Sequence of chain 1.A:
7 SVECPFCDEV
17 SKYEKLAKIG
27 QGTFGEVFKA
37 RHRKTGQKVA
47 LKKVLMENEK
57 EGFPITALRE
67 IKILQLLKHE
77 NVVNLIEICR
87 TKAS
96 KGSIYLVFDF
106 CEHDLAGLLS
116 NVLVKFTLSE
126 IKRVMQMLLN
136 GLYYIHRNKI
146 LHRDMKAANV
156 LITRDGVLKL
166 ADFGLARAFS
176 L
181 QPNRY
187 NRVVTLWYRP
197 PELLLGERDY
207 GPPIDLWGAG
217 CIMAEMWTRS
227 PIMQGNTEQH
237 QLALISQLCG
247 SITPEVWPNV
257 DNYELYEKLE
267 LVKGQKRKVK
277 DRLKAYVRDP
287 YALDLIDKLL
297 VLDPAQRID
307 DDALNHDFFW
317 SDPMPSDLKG

Binding-site contacts:
Ligand atom C14 contacts residue TO71 of chain 1.D at 0.1 Å.
Ligand atom O3 contacts residue TOJ1 of chain 1.F at 0.1 Å (h-bond).
Ligand atom N2 contacts residue TO71 of chain 1.D at 0.1 Å (h-bond).
Ligand atom C13 contacts residue TO71 of chain 1.D at 0.1 Å.
Ligand atom N1 contacts residue TOJ1 of chain 1.F at 0.1 Å (h-bond).
Ligand atom S1 contacts residue TOJ1 of chain 1.F at 0.2 Å (h-bond).
Ligand atom S1 contacts residue TOJ1 of chain 1.E at 0.2 Å (h-bond).
Ligand atom C10 contacts residue TO71 of chain 1.D at 0.2 Å.
Ligand atom C6 contacts residue TOJ1 of chain 1.F at 0.1 Å.
Ligand atom C12 contacts residue TO71 of chain 1.D at 0.1 Å.
Ligand atom C4 contacts residue TOJ1 of chain 1.F at 0.1 Å.
Ligand atom N2 contacts residue TOJ1 of chain 1.F at 0.0 Å (h-bond).
Ligand atom O1 contacts residue TOJ1 of chain 1.F at 0.1 Å (h-bond).
Ligand atom C6 contacts residue TOJ1 of chain 1.E at 0.2 Å.
Ligand atom C9 contacts residue TOJ1 of chain 1.F at 0.1 Å.
Ligand atom C10 contacts residue TOJ1 of chain 1.E at 0.2 Å.
Ligand atom N2 contacts residue TOJ1 of chain 1.E at 0.1 Å (h-bond).
Ligand atom C7 contacts residue TO71 of chain 1.D at 0.1 Å.
Ligand atom N1 contacts residue TOJ1 of chain 1.E at 0.1 Å (h-bond).
Ligand atom C9 contacts residue TOJ1 of chain 1.E at 0.2 Å.
Ligand atom C7 contacts residue TOJ1 of chain 1.F at 0.1 Å.
Ligand atom C7 contacts residue TOJ1 of chain 1.E at 0.1 Å.
Ligand atom C3 contacts residue TOJ1 of chain 1.F at 0.2 Å.
Ligand atom C11 contacts residue TO71 of chain 1.D at 0.1 Å.
Ligand atom C8 contacts residue TOJ1 of chain 1.E at 0.1 Å.
Ligand atom N1 contacts residue TO71 of chain 1.D at 0.0 Å (h-bond).
Ligand atom C10 contacts residue TOJ1 of chain 1.F at 0.2 Å.
Ligand atom C1 contacts residue TOJ1 of chain 1.F at 0.2 Å.
Ligand atom N3 contacts residue TOJ1 of chain 1.F at 0.1 Å (h-bond).
Ligand atom C17 contacts residue TO71 of chain 1.D at 0.1 Å.
Ligand atom C2 contacts residue TOJ1 of chain 1.F at 0.2 Å.
Ligand atom C9 contacts residue TO71 of chain 1.D at 0.1 Å.
Ligand atom C8 contacts residue TO71 of chain 1.D at 0.0 Å.
Ligand atom C16 contacts residue TO71 of chain 1.D at 0.1 Å.
Ligand atom N4 contacts residue TOJ1 of chain 1.F at 0.0 Å (h-bond).
Ligand atom C5 contacts residue TOJ1 of chain 1.F at 0.1 Å.
Ligand atom N3 contacts residue TO71 of chain 1.D at 0.1 Å (h-bond).
Ligand atom C15 contacts residue TO71 of chain 1.D at 0.1 Å.
Ligand atom S1 contacts residue TO71 of chain 1.D at 0.1 Å (h-bond).
Ligand atom C8 contacts residue TOJ1 of chain 1.F at 0.1 Å.

This protein binds this small molecule.
Small molecule (SMILES): Nc1nc(N[C@H]2C[C@@H]3CC[C@H]2C3)sc1C(=O)c1ccccc1[N+](=O)[O-]